Sequence of chain 1.A:
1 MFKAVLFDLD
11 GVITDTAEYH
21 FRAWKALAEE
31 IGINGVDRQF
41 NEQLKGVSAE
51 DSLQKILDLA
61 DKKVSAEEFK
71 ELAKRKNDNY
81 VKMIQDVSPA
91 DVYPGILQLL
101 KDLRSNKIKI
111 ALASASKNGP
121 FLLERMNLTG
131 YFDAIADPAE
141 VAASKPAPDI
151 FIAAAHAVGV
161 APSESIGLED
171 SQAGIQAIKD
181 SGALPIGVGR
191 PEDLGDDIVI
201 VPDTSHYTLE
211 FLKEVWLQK

This small molecule binds to this protein.
Small molecule (SMILES): O=P(O)(O)OC[C@H]1O[C@@H](O)[C@H](O)[C@@H](O)[C@@H]1O

Binding-site contacts:
Ligand atom O5 contacts residue SER116 of chain 1.A at 3.4 Å.
Ligand atom O1 contacts residue MGF1 of chain 1.C at 2.1 Å.
Ligand atom P contacts residue LYS117 of chain 1.A at 3.7 Å.
Ligand atom C1 contacts residue ASP10 of chain 1.A at 3.4 Å.
Ligand atom O1 contacts residue ASP10 of chain 1.A at 2.6 Å (salt-bridge).
Ligand atom P contacts residue SER116 of chain 1.A at 3.6 Å.
Ligand atom O3 contacts residue LEU44 of chain 1.A at 3.8 Å.
Ligand atom O2 contacts residue GLY46 of chain 1.A at 2.8 Å (h-bond).
Ligand atom C2 contacts residue ASP10 of chain 1.A at 3.4 Å.
Ligand atom O5 contacts residue ASP10 of chain 1.A at 3.5 Å (salt-bridge).
Ligand atom C4 contacts residue VAL47 of chain 1.A at 3.3 Å (hydrophobic).
Ligand atom O4 contacts residue VAL47 of chain 1.A at 2.7 Å (h-bond).
Ligand atom C3 contacts residue VAL47 of chain 1.A at 3.4 Å (hydrophobic).
Ligand atom O1P contacts residue LYS76 of chain 1.A at 3.9 Å.
Ligand atom C2 contacts residue GLY46 of chain 1.A at 3.8 Å.
Ligand atom O1 contacts residue SER114 of chain 1.A at 3.7 Å.
Ligand atom O5 contacts residue ALA115 of chain 1.A at 3.7 Å.
Ligand atom C6 contacts residue SER116 of chain 1.A at 3.8 Å.
Ligand atom O2P contacts residue HIS20 of chain 1.A at 3.6 Å.
Ligand atom O3 contacts residue HIS20 of chain 1.A at 3.6 Å.
Ligand atom O1P contacts residue ALA49 of chain 1.A at 3.6 Å.
Ligand atom O3P contacts residue SER116 of chain 1.A at 3.5 Å.
Ligand atom O1P contacts residue LYS117 of chain 1.A at 3.5 Å (salt-bridge).
Ligand atom C3 contacts residue GLY46 of chain 1.A at 3.8 Å.
Ligand atom O2 contacts residue MGF1 of chain 1.C at 2.6 Å.
Ligand atom O3P contacts residue ALA115 of chain 1.A at 3.9 Å.
Ligand atom C2 contacts residue MGF1 of chain 1.C at 3.5 Å.
Ligand atom O1 contacts residue SER116 of chain 1.A at 3.9 Å.
Ligand atom C1 contacts residue MGF1 of chain 1.C at 3.2 Å.
Ligand atom O2P contacts residue LYS117 of chain 1.A at 3.7 Å.
Ligand atom C6 contacts residue ALA115 of chain 1.A at 3.6 Å (hydrophobic).
Ligand atom O2 contacts residue MG1 of chain 1.B at 3.8 Å.
Ligand atom O2P contacts residue ASN118 of chain 1.A at 2.9 Å (h-bond).
Ligand atom O4 contacts residue SER52 of chain 1.A at 3.5 Å (h-bond).
Ligand atom C4 contacts residue HIS20 of chain 1.A at 3.9 Å.
Ligand atom O3P contacts residue LYS117 of chain 1.A at 2.9 Å (salt-bridge).
Ligand atom C5 contacts residue VAL47 of chain 1.A at 3.3 Å (hydrophobic).
Ligand atom O6 contacts residue HIS20 of chain 1.A at 3.5 Å.
Ligand atom O6 contacts residue SER116 of chain 1.A at 3.4 Å.
Ligand atom O2P contacts residue SER116 of chain 1.A at 2.6 Å (h-bond).